Sequence of chain 3.B:
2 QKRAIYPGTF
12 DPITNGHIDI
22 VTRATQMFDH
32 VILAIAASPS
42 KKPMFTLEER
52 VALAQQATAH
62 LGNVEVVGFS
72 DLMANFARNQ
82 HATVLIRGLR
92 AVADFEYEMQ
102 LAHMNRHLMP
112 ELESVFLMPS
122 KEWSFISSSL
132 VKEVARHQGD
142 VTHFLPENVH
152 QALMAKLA

Binding-site contacts:
Ligand atom C12 contacts residue PHE70 of chain 3.B at 3.7 Å (hydrophobic).
Ligand atom C3 contacts residue GLU134 of chain 2.B at 3.6 Å.
Ligand atom C13 contacts residue GLU134 of chain 2.B at 4.1 Å.
Ligand atom C2 contacts residue LEU102 of chain 3.B at 4.2 Å (hydrophobic).
Ligand atom C13 contacts residue HIS138 of chain 2.B at 3.4 Å.
Ligand atom F21 contacts residue PRO8 of chain 3.B at 3.7 Å.
Ligand atom C13 contacts residue SO41 of chain 3.I at 3.9 Å.
Ligand atom F21 contacts residue SO41 of chain 3.K at 2.9 Å.
Ligand atom C2 contacts residue GLU134 of chain 2.B at 3.1 Å.
Ligand atom C4 contacts residue GLU134 of chain 2.B at 3.4 Å.
Ligand atom C12 contacts residue ALA37 of chain 3.B at 3.7 Å (hydrophobic).
Ligand atom N16 contacts residue LEU102 of chain 3.B at 3.6 Å.
Ligand atom C17 contacts residue MET74 of chain 3.B at 4.0 Å (hydrophobic).
Ligand atom C5 contacts residue LEU102 of chain 3.B at 4.2 Å (hydrophobic).
Ligand atom C4 contacts residue LEU102 of chain 3.B at 3.5 Å (hydrophobic).
Ligand atom N16 contacts residue ASN106 of chain 3.B at 3.4 Å (h-bond).
Ligand atom F21 contacts residue GLY9 of chain 3.B at 3.4 Å.
Ligand atom N16 contacts residue MET74 of chain 3.B at 3.6 Å.
Ligand atom O8 contacts residue MET74 of chain 3.B at 3.4 Å (h-bond).
Ligand atom C6 contacts residue GLU134 of chain 2.B at 4.1 Å.
Ligand atom C2 contacts residue LEU131 of chain 2.B at 3.6 Å (hydrophobic).
Ligand atom C1 contacts residue GLU134 of chain 2.B at 3.2 Å.
Ligand atom C15 contacts residue MET74 of chain 3.B at 3.6 Å (hydrophobic).
Ligand atom C1 contacts residue LEU102 of chain 3.B at 3.5 Å (hydrophobic).
Ligand atom C1 contacts residue LEU131 of chain 2.B at 3.7 Å (hydrophobic).
Ligand atom O11 contacts residue LEU73 of chain 3.B at 3.2 Å.
Ligand atom F21 contacts residue ARG88 of chain 3.B at 3.3 Å.
Ligand atom C17 contacts residue LEU102 of chain 3.B at 3.6 Å (hydrophobic).
Ligand atom C18 contacts residue LEU102 of chain 3.B at 3.9 Å (hydrophobic).
Ligand atom C2 contacts residue VAL135 of chain 2.B at 3.7 Å (hydrophobic).
Ligand atom C4 contacts residue TYR98 of chain 3.B at 3.5 Å (hydrophobic).
Ligand atom C3 contacts residue VAL135 of chain 2.B at 3.8 Å (hydrophobic).
Ligand atom F20 contacts residue SO41 of chain 3.K at 2.5 Å.
Ligand atom C15 contacts residue ASN106 of chain 3.B at 4.1 Å.
Ligand atom C7 contacts residue MET74 of chain 3.B at 3.6 Å (hydrophobic).
Ligand atom C19 contacts residue SO41 of chain 3.K at 3.1 Å.
Ligand atom C5 contacts residue GLU134 of chain 2.B at 3.9 Å.
Ligand atom O11 contacts residue MET74 of chain 3.B at 3.0 Å (h-bond).
Ligand atom C15 contacts residue LEU102 of chain 3.B at 3.8 Å (hydrophobic).
Ligand atom C1 contacts residue TYR98 of chain 3.B at 3.6 Å (hydrophobic).

This protein binds this small molecule.
Small molecule (SMILES): CC1(C)OC(=O)c2ccccc2[C@H]1n1cncc1C(F)F

Sequence of chain 2.B:
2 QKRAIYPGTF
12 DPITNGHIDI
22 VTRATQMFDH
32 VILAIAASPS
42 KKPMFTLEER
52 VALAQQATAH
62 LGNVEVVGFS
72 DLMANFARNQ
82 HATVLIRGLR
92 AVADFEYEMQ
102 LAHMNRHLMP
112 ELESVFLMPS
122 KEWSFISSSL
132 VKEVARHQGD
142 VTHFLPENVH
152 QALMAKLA